The small molecule below binds the protein below.
Small molecule (SMILES): C[C@H](N)C(=O)N[C@@H](Cc1cnc[nH]1)C(=O)N[C@@H](CC1=NC=NC1)C(=O)N[C@@H](CC1=NC=NC1)C(=O)N[C@@H](Cc1cnc[nH]1)C(=O)N[C@@H](C)C=O

Binding-site contacts:
Ligand atom NE2 contacts residue SER164 of chain 1.A at 4.1 Å.
Ligand atom O contacts residue GLY166 of chain 1.A at 4.0 Å.
Ligand atom CE1 contacts residue ARG88 of chain 1.A at 3.7 Å.
Ligand atom NE2 contacts residue LYS136 of chain 1.A at 2.9 Å (salt-bridge).
Ligand atom CG contacts residue SER164 of chain 1.A at 3.4 Å.
Ligand atom CB contacts residue VAL165 of chain 1.A at 3.7 Å (hydrophobic).
Ligand atom ND1 contacts residue TYR118 of chain 1.A at 3.5 Å.
Ligand atom ND1 contacts residue VAL165 of chain 1.A at 3.9 Å.
Ligand atom ND1 contacts residue SER164 of chain 1.A at 2.5 Å (h-bond).
Ligand atom NE2 contacts residue GLY166 of chain 1.A at 3.4 Å (h-bond).
Ligand atom CE1 contacts residue THR135 of chain 1.A at 3.7 Å.
Ligand atom ND1 contacts residue ARG88 of chain 1.A at 3.9 Å.
Ligand atom O contacts residue SER164 of chain 1.A at 3.1 Å (h-bond).
Ligand atom CE1 contacts residue GLY166 of chain 1.A at 3.5 Å.
Ligand atom O contacts residue ARG163 of chain 1.A at 4.0 Å.
Ligand atom O contacts residue VAL165 of chain 1.A at 3.3 Å.
Ligand atom N contacts residue GLY166 of chain 1.A at 3.9 Å.
Ligand atom O contacts residue GLY166 of chain 1.A at 2.7 Å (h-bond).
Ligand atom CE1 contacts residue TYR118 of chain 1.A at 3.4 Å (hydrophobic).
Ligand atom CE1 contacts residue LYS136 of chain 1.A at 3.8 Å.
Ligand atom C contacts residue GLY166 of chain 1.A at 3.7 Å.
Ligand atom CD2 contacts residue ILE137 of chain 1.A at 3.5 Å (hydrophobic).
Ligand atom NE2 contacts residue VAL165 of chain 1.A at 4.2 Å.
Ligand atom CB contacts residue SER164 of chain 1.A at 3.6 Å.
Ligand atom CD2 contacts residue GLU162 of chain 1.A at 4.0 Å.
Ligand atom CD2 contacts residue LYS136 of chain 1.A at 3.6 Å.
Ligand atom NE2 contacts residue ILE137 of chain 1.A at 3.9 Å.
Ligand atom CA contacts residue SER164 of chain 1.A at 3.3 Å.
Ligand atom NE2 contacts residue THR135 of chain 1.A at 4.0 Å.
Ligand atom CD2 contacts residue GLY166 of chain 1.A at 4.0 Å.
Ligand atom C contacts residue GLY166 of chain 1.A at 3.6 Å.
Ligand atom CE1 contacts residue VAL165 of chain 1.A at 3.8 Å (hydrophobic).
Ligand atom CA contacts residue GLY166 of chain 1.A at 3.3 Å.
Ligand atom C contacts residue SER164 of chain 1.A at 3.5 Å.
Ligand atom N contacts residue SER164 of chain 1.A at 3.0 Å (h-bond).
Ligand atom CE1 contacts residue SER164 of chain 1.A at 3.5 Å.
Ligand atom CB contacts residue ARG163 of chain 1.A at 4.0 Å.
Ligand atom N contacts residue VAL165 of chain 1.A at 3.8 Å.
Ligand atom C contacts residue TYR118 of chain 1.A at 4.1 Å (hydrophobic).
Ligand atom C contacts residue VAL165 of chain 1.A at 4.1 Å (hydrophobic).

Sequence of chain 1.A:
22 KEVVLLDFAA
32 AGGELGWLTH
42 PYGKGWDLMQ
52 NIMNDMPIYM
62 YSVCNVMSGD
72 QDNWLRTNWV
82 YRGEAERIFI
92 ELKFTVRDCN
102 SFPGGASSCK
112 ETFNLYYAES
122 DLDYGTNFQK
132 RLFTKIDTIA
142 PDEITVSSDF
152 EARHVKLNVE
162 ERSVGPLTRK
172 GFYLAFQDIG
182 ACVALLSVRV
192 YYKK